A small-molecule ligand and the protein it binds are described below.
Small molecule (SMILES): CN(CCOc1ccc(C[C@@H]2SC(=O)NC2=O)cc1)c1ccccn1

Binding-site contacts:
Ligand atom O13 contacts residue MET162 of chain 1.A at 3.8 Å.
Ligand atom C4 contacts residue SER87 of chain 1.A at 3.0 Å.
Ligand atom C16 contacts residue CYS83 of chain 1.A at 3.8 Å (hydrophobic).
Ligand atom C21 contacts residue GLY82 of chain 1.A at 3.8 Å.
Ligand atom O4 contacts residue LEU267 of chain 1.A at 3.8 Å.
Ligand atom O13 contacts residue LEU128 of chain 1.A at 3.7 Å.
Ligand atom N3 contacts residue HIS247 of chain 1.A at 3.6 Å (h-bond).
Ligand atom S1 contacts residue HIS247 of chain 1.A at 3.8 Å.
Ligand atom C4 contacts residue HIS121 of chain 1.A at 3.8 Å.
Ligand atom C22 contacts residue ILE139 of chain 1.A at 3.9 Å (hydrophobic).
Ligand atom O2 contacts residue LEU251 of chain 1.A at 3.8 Å.
Ligand atom O13 contacts residue CYS83 of chain 1.A at 3.7 Å.
Ligand atom O2 contacts residue HIS247 of chain 1.A at 2.7 Å (h-bond).
Ligand atom C17 contacts residue CYS83 of chain 1.A at 3.8 Å (hydrophobic).
Ligand atom O4 contacts residue SER87 of chain 1.A at 2.6 Å (h-bond).
Ligand atom C6 contacts residue SER87 of chain 1.A at 3.0 Å.
Ligand atom C5 contacts residue CYS83 of chain 1.A at 3.6 Å (hydrophobic).
Ligand atom C10 contacts residue CYS83 of chain 1.A at 3.7 Å (hydrophobic).
Ligand atom C2 contacts residue HIS247 of chain 1.A at 3.0 Å.
Ligand atom C2 contacts residue TYR271 of chain 1.A at 3.4 Å (hydrophobic).
Ligand atom C9 contacts residue CYS83 of chain 1.A at 3.9 Å (hydrophobic).
Ligand atom O4 contacts residue HIS121 of chain 1.A at 2.9 Å (h-bond).
Ligand atom N18 contacts residue CYS83 of chain 1.A at 3.8 Å.
Ligand atom C20 contacts residue GLY82 of chain 1.A at 3.6 Å.
Ligand atom N16 contacts residue ILE139 of chain 1.A at 3.9 Å.
Ligand atom O4 contacts residue TYR271 of chain 1.A at 3.4 Å (h-bond).
Ligand atom C4 contacts residue TYR271 of chain 1.A at 3.3 Å (hydrophobic).
Ligand atom C8 contacts residue CYS83 of chain 1.A at 3.5 Å (hydrophobic).
Ligand atom N3 contacts residue LEU267 of chain 1.A at 3.8 Å.
Ligand atom C6 contacts residue TYR125 of chain 1.A at 3.6 Å (hydrophobic).
Ligand atom C8 contacts residue SER87 of chain 1.A at 3.3 Å.
Ligand atom N16 contacts residue CYS83 of chain 1.A at 3.8 Å.
Ligand atom C11 contacts residue CYS83 of chain 1.A at 3.6 Å (hydrophobic).
Ligand atom O2 contacts residue TYR271 of chain 1.A at 3.6 Å.
Ligand atom C5 contacts residue SER87 of chain 1.A at 2.7 Å.
Ligand atom C19 contacts residue ILE79 of chain 1.A at 3.7 Å (hydrophobic).
Ligand atom C17 contacts residue ILE139 of chain 1.A at 3.8 Å (hydrophobic).
Ligand atom C7 contacts residue SER87 of chain 1.A at 3.6 Å.
Ligand atom N3 contacts residue TYR271 of chain 1.A at 2.6 Å (h-bond).
Ligand atom C11 contacts residue MET162 of chain 1.A at 3.5 Å (hydrophobic).

Sequence of chain 1.A:
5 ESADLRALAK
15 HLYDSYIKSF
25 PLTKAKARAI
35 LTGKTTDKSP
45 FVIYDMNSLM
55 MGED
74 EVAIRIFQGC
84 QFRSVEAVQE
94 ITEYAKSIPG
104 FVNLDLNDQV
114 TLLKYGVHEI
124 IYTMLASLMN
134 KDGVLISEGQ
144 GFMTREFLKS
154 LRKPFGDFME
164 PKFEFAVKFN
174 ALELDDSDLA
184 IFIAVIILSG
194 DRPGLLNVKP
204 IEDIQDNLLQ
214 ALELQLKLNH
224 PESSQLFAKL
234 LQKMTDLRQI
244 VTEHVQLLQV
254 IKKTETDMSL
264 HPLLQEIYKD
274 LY